This small molecule binds to this protein.
Small molecule (SMILES): NS(=O)(=O)c1c(F)c(F)c(N2CCCCC2)c(F)c1F

Sequence of chain 1.A:
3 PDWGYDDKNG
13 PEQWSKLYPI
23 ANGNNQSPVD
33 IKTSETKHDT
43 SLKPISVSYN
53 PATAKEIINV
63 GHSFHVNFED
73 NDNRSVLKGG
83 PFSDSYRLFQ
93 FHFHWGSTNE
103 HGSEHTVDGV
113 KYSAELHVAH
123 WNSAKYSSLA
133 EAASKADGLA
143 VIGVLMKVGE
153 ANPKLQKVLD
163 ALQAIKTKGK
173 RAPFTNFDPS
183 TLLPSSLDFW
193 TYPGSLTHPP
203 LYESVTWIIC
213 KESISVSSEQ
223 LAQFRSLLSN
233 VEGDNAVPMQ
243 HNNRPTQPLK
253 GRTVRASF

Binding-site contacts:
Ligand atom C7 contacts residue LEU198 of chain 1.A at 3.6 Å (hydrophobic).
Ligand atom N4 contacts residue THR199 of chain 1.A at 2.9 Å (h-bond).
Ligand atom N4 contacts residue HIS94 of chain 1.A at 3.2 Å (h-bond).
Ligand atom F13 contacts residue HIS94 of chain 1.A at 3.7 Å.
Ligand atom F8 contacts residue LEU198 of chain 1.A at 3.6 Å.
Ligand atom N4 contacts residue HIS119 of chain 1.A at 3.4 Å (h-bond).
Ligand atom C6 contacts residue HIS200 of chain 1.A at 3.6 Å.
Ligand atom S1 contacts residue HIS119 of chain 1.A at 3.9 Å.
Ligand atom C9 contacts residue LEU198 of chain 1.A at 3.7 Å (hydrophobic).
Ligand atom C5 contacts residue LEU198 of chain 1.A at 3.7 Å (hydrophobic).
Ligand atom S1 contacts residue THR199 of chain 1.A at 3.9 Å.
Ligand atom C11 contacts residue HIS94 of chain 1.A at 4.0 Å.
Ligand atom F13 contacts residue VAL143 of chain 1.A at 4.0 Å.
Ligand atom O3 contacts residue ZN1 of chain 1.C at 3.0 Å.
Ligand atom F12 contacts residue PRO202 of chain 1.A at 4.0 Å.
Ligand atom F14 contacts residue PHE91 of chain 1.A at 3.1 Å.
Ligand atom O2 contacts residue LEU198 of chain 1.A at 3.4 Å.
Ligand atom C16 contacts residue ALA135 of chain 1.A at 3.8 Å (hydrophobic).
Ligand atom S1 contacts residue HIS94 of chain 1.A at 3.9 Å.
Ligand atom F13 contacts residue ALA121 of chain 1.A at 3.4 Å.
Ligand atom O3 contacts residue HIS94 of chain 1.A at 3.4 Å.
Ligand atom O3 contacts residue VAL143 of chain 1.A at 3.7 Å.
Ligand atom N4 contacts residue HIS96 of chain 1.A at 3.1 Å (h-bond).
Ligand atom C10 contacts residue LEU198 of chain 1.A at 3.7 Å (hydrophobic).
Ligand atom F12 contacts residue PRO201 of chain 1.A at 3.8 Å.
Ligand atom F12 contacts residue LEU198 of chain 1.A at 3.6 Å.
Ligand atom C11 contacts residue LEU198 of chain 1.A at 3.8 Å (hydrophobic).
Ligand atom F12 contacts residue HIS200 of chain 1.A at 2.9 Å.
Ligand atom C7 contacts residue HIS200 of chain 1.A at 3.6 Å.
Ligand atom N4 contacts residue ZN1 of chain 1.C at 1.9 Å.
Ligand atom F8 contacts residue HIS200 of chain 1.A at 3.2 Å.
Ligand atom O2 contacts residue SER197 of chain 1.A at 4.1 Å.
Ligand atom O2 contacts residue ZN1 of chain 1.C at 4.0 Å.
Ligand atom C6 contacts residue LEU198 of chain 1.A at 3.7 Å (hydrophobic).
Ligand atom O3 contacts residue TRP209 of chain 1.A at 3.8 Å.
Ligand atom S1 contacts residue ZN1 of chain 1.C at 3.0 Å.
Ligand atom O3 contacts residue HIS119 of chain 1.A at 3.4 Å (h-bond).
Ligand atom O2 contacts residue THR199 of chain 1.A at 2.9 Å (h-bond).
Ligand atom F8 contacts residue THR199 of chain 1.A at 3.2 Å.
Ligand atom O2 contacts residue TRP209 of chain 1.A at 3.5 Å.